Sequence of chain 1.E:
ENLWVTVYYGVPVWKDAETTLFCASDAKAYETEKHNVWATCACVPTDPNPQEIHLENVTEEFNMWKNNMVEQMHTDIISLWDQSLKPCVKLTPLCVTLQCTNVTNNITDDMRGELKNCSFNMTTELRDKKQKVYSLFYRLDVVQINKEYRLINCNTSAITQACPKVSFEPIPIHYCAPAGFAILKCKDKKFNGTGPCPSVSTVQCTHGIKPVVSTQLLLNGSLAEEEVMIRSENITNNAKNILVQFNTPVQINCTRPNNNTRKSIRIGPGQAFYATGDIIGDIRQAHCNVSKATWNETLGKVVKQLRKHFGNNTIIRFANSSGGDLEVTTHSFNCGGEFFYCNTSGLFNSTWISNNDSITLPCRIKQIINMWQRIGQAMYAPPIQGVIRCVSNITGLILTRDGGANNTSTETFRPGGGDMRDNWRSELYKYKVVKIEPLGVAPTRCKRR

Binding-site contacts:
Ligand atom O6 contacts residue CYS346 of chain 1.E at 4.2 Å.
Ligand atom C6 contacts residue CYS412 of chain 1.E at 4.2 Å (hydrophobic).
Ligand atom C1 contacts residue GLU180 of chain 1.E at 4.5 Å.
Ligand atom C7 contacts residue ASN231 of chain 1.E at 3.6 Å.
Ligand atom C3 contacts residue GLU180 of chain 1.E at 4.4 Å.
Ligand atom C3 contacts residue ASN231 of chain 1.E at 3.8 Å.
Ligand atom O7 contacts residue VAL223 of chain 1.E at 4.4 Å.
Ligand atom O3 contacts residue GLU180 of chain 1.E at 3.7 Å.
Ligand atom C7 contacts residue SER414 of chain 1.E at 4.1 Å.
Ligand atom C8 contacts residue ASN231 of chain 1.E at 4.4 Å.
Ligand atom C8 contacts residue LEU230 of chain 1.E at 4.5 Å (hydrophobic).
Ligand atom O7 contacts residue GLU180 of chain 1.E at 4.4 Å.
Ligand atom C5 contacts residue ASN231 of chain 1.E at 3.6 Å.
Ligand atom C4 contacts residue ASN231 of chain 1.E at 4.3 Å.
Ligand atom O7 contacts residue ASN231 of chain 1.E at 4.0 Å.
Ligand atom C8 contacts residue SER414 of chain 1.E at 3.7 Å.
Ligand atom N2 contacts residue ASN231 of chain 1.E at 2.9 Å (h-bond).
Ligand atom C3 contacts residue VAL413 of chain 1.E at 4.3 Å (hydrophobic).
Ligand atom O6 contacts residue ARG411 of chain 1.E at 4.3 Å.
Ligand atom C5 contacts residue GLU180 of chain 1.E at 4.4 Å.
Ligand atom C2 contacts residue ASN231 of chain 1.E at 2.6 Å.
Ligand atom O5 contacts residue ASN231 of chain 1.E at 2.4 Å (h-bond).
Ligand atom C4 contacts residue GLU180 of chain 1.E at 4.4 Å.
Ligand atom O4 contacts residue VAL413 of chain 1.E at 4.4 Å.
Ligand atom C6 contacts residue ARG411 of chain 1.E at 4.0 Å.
Ligand atom N2 contacts residue SER414 of chain 1.E at 3.4 Å (h-bond).
Ligand atom C2 contacts residue SER414 of chain 1.E at 4.4 Å.
Ligand atom O7 contacts residue PRO181 of chain 1.E at 3.6 Å.
Ligand atom C8 contacts residue VAL223 of chain 1.E at 4.2 Å (hydrophobic).
Ligand atom C8 contacts residue ASN345 of chain 1.E at 4.2 Å.
Ligand atom O6 contacts residue CYS412 of chain 1.E at 3.6 Å.
Ligand atom C3 contacts residue SER414 of chain 1.E at 4.5 Å.
Ligand atom C1 contacts residue ASN231 of chain 1.E at 1.4 Å.

A small-molecule ligand and the protein it binds are described below.
Small molecule (SMILES): CC(=O)N[C@H]1[C@H](O[C@H]2[C@H](O)[C@@H](NC(C)=O)CO[C@@H]2CO)O[C@H](CO)[C@@H](O[C@@H]2O[C@H](CO[C@H]3O[C@H](CO)[C@@H](O)[C@H](O)[C@@H]3O)[C@@H](O)[C@H](O[C@H]3O[C@H](CO)[C@@H](O)[C@H](O)[C@@H]3O[C@H]3O[C@H](CO)[C@@H](O)[C@H](O)[C@@H]3O)[C@@H]2O)[C@@H]1O